Binding-site contacts:
Ligand atom C3 contacts residue ASN246 of chain 1.E at 3.7 Å.
Ligand atom O6 contacts residue ASN165 of chain 1.E at 3.5 Å.
Ligand atom C8 contacts residue THR248 of chain 1.E at 3.2 Å.
Ligand atom C5 contacts residue ASN246 of chain 1.E at 3.7 Å.
Ligand atom C1 contacts residue ASN246 of chain 1.E at 1.4 Å.
Ligand atom N2 contacts residue ASN246 of chain 1.E at 2.8 Å (h-bond).
Ligand atom O7 contacts residue NAG1 of chain 1.W at 4.1 Å.
Ligand atom C6 contacts residue GLU163 of chain 1.E at 4.2 Å.
Ligand atom O5 contacts residue SER219 of chain 1.C at 3.9 Å.
Ligand atom C7 contacts residue ASN246 of chain 1.E at 3.1 Å.
Ligand atom C8 contacts residue NAG1 of chain 1.W at 4.1 Å.
Ligand atom O6 contacts residue FUC3 of chain 1.Y at 3.4 Å (h-bond).
Ligand atom O5 contacts residue ASN246 of chain 1.E at 2.4 Å (h-bond).
Ligand atom C1 contacts residue SER219 of chain 1.C at 3.9 Å.
Ligand atom C6 contacts residue ASN246 of chain 1.E at 4.2 Å.
Ligand atom O7 contacts residue ILE217 of chain 1.C at 3.7 Å.
Ligand atom N2 contacts residue ARG201 of chain 1.E at 3.5 Å (salt-bridge).
Ligand atom O5 contacts residue GLN164 of chain 1.E at 3.9 Å.
Ligand atom C5 contacts residue ASN165 of chain 1.E at 4.3 Å.
Ligand atom C8 contacts residue SER247 of chain 1.E at 3.3 Å.
Ligand atom O6 contacts residue GLU163 of chain 1.E at 3.8 Å.
Ligand atom O7 contacts residue ARG201 of chain 1.E at 2.6 Å (salt-bridge).
Ligand atom O3 contacts residue GLU163 of chain 1.E at 3.6 Å.
Ligand atom C4 contacts residue ASN246 of chain 1.E at 4.2 Å.
Ligand atom C5 contacts residue GLU163 of chain 1.E at 3.8 Å.
Ligand atom C8 contacts residue FUC3 of chain 1.Y at 3.8 Å.
Ligand atom O6 contacts residue ASP188 of chain 1.C at 3.2 Å (salt-bridge).
Ligand atom C6 contacts residue FUC3 of chain 1.Y at 4.1 Å.
Ligand atom O5 contacts residue ASN165 of chain 1.E at 3.8 Å.
Ligand atom C8 contacts residue ARG201 of chain 1.E at 3.8 Å.
Ligand atom C8 contacts residue ASN246 of chain 1.E at 3.1 Å.
Ligand atom O5 contacts residue NAG1 of chain 1.W at 4.4 Å.
Ligand atom C6 contacts residue ASN165 of chain 1.E at 3.5 Å.
Ligand atom C5 contacts residue NAG1 of chain 1.W at 3.6 Å.
Ligand atom C2 contacts residue ASN246 of chain 1.E at 2.4 Å.
Ligand atom O7 contacts residue ASN246 of chain 1.E at 4.1 Å.
Ligand atom C7 contacts residue ARG201 of chain 1.E at 3.4 Å.
Ligand atom O7 contacts residue THR248 of chain 1.E at 3.7 Å.
Ligand atom C7 contacts residue THR248 of chain 1.E at 3.7 Å.
Ligand atom C6 contacts residue NAG1 of chain 1.W at 3.5 Å.

This protein binds this small molecule.
Small molecule (SMILES): CC(=O)N[C@H]1[C@H](O[C@H]2[C@H](O)[C@@H](NC(C)=O)CO[C@@H]2CO)O[C@H](CO)[C@@H](O[C@@H]2O[C@H](CO)[C@@H](O)[C@H](O[C@H]3O[C@H](CO)[C@@H](O)[C@H](O[C@H]4O[C@H](CO)[C@@H](O)[C@H](O)[C@@H]4O)[C@@H]3O)[C@@H]2O)[C@@H]1O

Sequence of chain 1.E:
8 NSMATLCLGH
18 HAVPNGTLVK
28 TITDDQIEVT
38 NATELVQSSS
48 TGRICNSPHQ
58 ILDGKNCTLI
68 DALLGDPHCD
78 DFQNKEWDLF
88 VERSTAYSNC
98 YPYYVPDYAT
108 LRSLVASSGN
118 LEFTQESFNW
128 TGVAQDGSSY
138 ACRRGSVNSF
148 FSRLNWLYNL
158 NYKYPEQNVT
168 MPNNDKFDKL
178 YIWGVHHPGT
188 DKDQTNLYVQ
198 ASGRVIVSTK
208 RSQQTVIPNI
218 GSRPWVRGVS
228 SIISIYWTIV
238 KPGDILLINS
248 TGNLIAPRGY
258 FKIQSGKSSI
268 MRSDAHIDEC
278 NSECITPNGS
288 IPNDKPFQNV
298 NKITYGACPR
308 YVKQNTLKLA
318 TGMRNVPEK

Sequence of chain 1.C:
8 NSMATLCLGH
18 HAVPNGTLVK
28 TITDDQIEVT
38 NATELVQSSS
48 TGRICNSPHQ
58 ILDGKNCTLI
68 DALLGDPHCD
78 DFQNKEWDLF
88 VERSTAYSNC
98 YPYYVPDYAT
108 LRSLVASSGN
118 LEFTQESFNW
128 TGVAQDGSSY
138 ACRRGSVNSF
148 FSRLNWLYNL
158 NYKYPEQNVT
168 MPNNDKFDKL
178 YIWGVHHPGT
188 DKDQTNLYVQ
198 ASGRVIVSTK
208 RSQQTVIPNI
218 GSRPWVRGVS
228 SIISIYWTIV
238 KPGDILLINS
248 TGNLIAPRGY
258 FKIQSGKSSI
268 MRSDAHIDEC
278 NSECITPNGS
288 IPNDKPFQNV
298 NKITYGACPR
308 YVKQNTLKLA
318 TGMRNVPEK